Sequence of chain 1.A:
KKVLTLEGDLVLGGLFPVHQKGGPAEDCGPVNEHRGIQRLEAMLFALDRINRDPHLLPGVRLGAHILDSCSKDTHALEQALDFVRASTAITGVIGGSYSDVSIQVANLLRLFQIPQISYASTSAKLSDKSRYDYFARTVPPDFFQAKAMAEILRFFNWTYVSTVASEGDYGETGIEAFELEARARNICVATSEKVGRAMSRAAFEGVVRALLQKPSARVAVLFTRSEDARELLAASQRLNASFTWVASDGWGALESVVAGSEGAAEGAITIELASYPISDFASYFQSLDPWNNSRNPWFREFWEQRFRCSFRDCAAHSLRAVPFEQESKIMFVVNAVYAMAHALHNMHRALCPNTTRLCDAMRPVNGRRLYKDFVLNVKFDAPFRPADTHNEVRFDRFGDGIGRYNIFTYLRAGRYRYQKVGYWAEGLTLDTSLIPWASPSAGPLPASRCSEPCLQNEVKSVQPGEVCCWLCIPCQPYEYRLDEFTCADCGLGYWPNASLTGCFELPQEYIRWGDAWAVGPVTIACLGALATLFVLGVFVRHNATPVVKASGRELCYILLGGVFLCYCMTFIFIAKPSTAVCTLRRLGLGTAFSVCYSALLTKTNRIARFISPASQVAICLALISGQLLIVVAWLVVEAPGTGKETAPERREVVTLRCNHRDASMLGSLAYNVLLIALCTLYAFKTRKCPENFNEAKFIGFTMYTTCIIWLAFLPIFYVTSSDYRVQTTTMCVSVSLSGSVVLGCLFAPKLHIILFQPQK

Binding-site contacts:
Ligand atom O5 contacts residue ASN186 of chain 1.A at 2.3 Å (h-bond).
Ligand atom C2 contacts residue ASN186 of chain 1.A at 2.6 Å.
Ligand atom C3 contacts residue ASN186 of chain 1.A at 3.9 Å.
Ligand atom C7 contacts residue PHE184 of chain 1.A at 4.5 Å (hydrophobic).
Ligand atom N2 contacts residue ASN186 of chain 1.A at 2.2 Å (h-bond).
Ligand atom C1 contacts residue ASN186 of chain 1.A at 1.5 Å.
Ligand atom C4 contacts residue ASN186 of chain 1.A at 4.2 Å.
Ligand atom C8 contacts residue PHE184 of chain 1.A at 3.8 Å (hydrophobic).
Ligand atom N2 contacts residue PHE184 of chain 1.A at 4.0 Å.
Ligand atom C8 contacts residue LEU478 of chain 1.A at 4.2 Å (hydrophobic).
Ligand atom C7 contacts residue ASN186 of chain 1.A at 3.0 Å.
Ligand atom C5 contacts residue ASN186 of chain 1.A at 3.6 Å.
Ligand atom C8 contacts residue ASN186 of chain 1.A at 3.3 Å.
Ligand atom O7 contacts residue ASN186 of chain 1.A at 3.9 Å.

A protein and the small-molecule ligand that binds it are described below.
Small molecule (SMILES): CC(=O)N[C@@H]1[C@@H](O)[C@H](O)[C@@H](CO)O[C@H]1O